Binding-site contacts:
Ligand atom N8 contacts residue ILE154 of chain 1.A at 2.7 Å (h-bond).
Ligand atom CL17 contacts residue THR80 of chain 1.A at 3.4 Å.
Ligand atom N7 contacts residue VAL26 of chain 1.A at 3.5 Å.
Ligand atom C6 contacts residue ASP48 of chain 1.A at 3.4 Å.
Ligand atom C10 contacts residue ALA28 of chain 1.A at 4.0 Å (hydrophobic).
Ligand atom C9 contacts residue PHE52 of chain 1.A at 3.6 Å (hydrophobic).
Ligand atom N7 contacts residue VAL27 of chain 1.A at 3.1 Å (h-bond).
Ligand atom C2 contacts residue ASP48 of chain 1.A at 3.7 Å.
Ligand atom C15 contacts residue ILE154 of chain 1.A at 4.1 Å (hydrophobic).
Ligand atom C10 contacts residue ASP48 of chain 1.A at 3.4 Å.
Ligand atom C11 contacts residue ILE154 of chain 1.A at 4.1 Å (hydrophobic).
Ligand atom N3 contacts residue VAL26 of chain 1.A at 3.5 Å (h-bond).
Ligand atom C9 contacts residue ASP48 of chain 1.A at 3.5 Å.
Ligand atom N5 contacts residue PHE52 of chain 1.A at 3.9 Å.
Ligand atom C15 contacts residue THR80 of chain 1.A at 4.0 Å.
Ligand atom C2 contacts residue ALA28 of chain 1.A at 3.8 Å (hydrophobic).
Ligand atom C12 contacts residue PHE52 of chain 1.A at 3.5 Å (hydrophobic).
Ligand atom C4 contacts residue VAL26 of chain 1.A at 3.8 Å (hydrophobic).
Ligand atom N8 contacts residue TYR160 of chain 1.A at 3.6 Å (h-bond).
Ligand atom N3 contacts residue VAL27 of chain 1.A at 3.4 Å.
Ligand atom N1 contacts residue ASP48 of chain 1.A at 2.7 Å (salt-bridge).
Ligand atom C4 contacts residue PHE52 of chain 1.A at 3.6 Å (hydrophobic).
Ligand atom CL17 contacts residue SER83 of chain 1.A at 4.1 Å.
Ligand atom C4 contacts residue ILE154 of chain 1.A at 3.9 Å (hydrophobic).
Ligand atom N7 contacts residue THR178 of chain 1.A at 3.8 Å.
Ligand atom N3 contacts residue PHE52 of chain 1.A at 3.8 Å.
Ligand atom C2 contacts residue VAL27 of chain 1.A at 3.7 Å (hydrophobic).
Ligand atom C9 contacts residue MET49 of chain 1.A at 3.6 Å (hydrophobic).
Ligand atom N8 contacts residue VAL26 of chain 1.A at 3.0 Å (h-bond).
Ligand atom C16 contacts residue ILE154 of chain 1.A at 3.8 Å (hydrophobic).
Ligand atom N7 contacts residue ALA28 of chain 1.A at 3.5 Å (h-bond).
Ligand atom C2 contacts residue PHE52 of chain 1.A at 4.2 Å (hydrophobic).
Ligand atom N3 contacts residue ALA28 of chain 1.A at 3.9 Å.
Ligand atom C14 contacts residue THR80 of chain 1.A at 4.0 Å.
Ligand atom N8 contacts residue PHE52 of chain 1.A at 3.6 Å.
Ligand atom N7 contacts residue ASP48 of chain 1.A at 3.1 Å (salt-bridge).
Ligand atom C2 contacts residue VAL26 of chain 1.A at 3.8 Å (hydrophobic).
Ligand atom N1 contacts residue ALA28 of chain 1.A at 3.8 Å.
Ligand atom CL17 contacts residue ILE84 of chain 1.A at 3.6 Å.
Ligand atom C13 contacts residue PHE52 of chain 1.A at 3.8 Å (hydrophobic).

The small molecule below binds the protein below.
Small molecule (SMILES): CC1(C)N=C(N)N=C(N)N1c1ccc(Cl)cc1

Sequence of chain 1.A:
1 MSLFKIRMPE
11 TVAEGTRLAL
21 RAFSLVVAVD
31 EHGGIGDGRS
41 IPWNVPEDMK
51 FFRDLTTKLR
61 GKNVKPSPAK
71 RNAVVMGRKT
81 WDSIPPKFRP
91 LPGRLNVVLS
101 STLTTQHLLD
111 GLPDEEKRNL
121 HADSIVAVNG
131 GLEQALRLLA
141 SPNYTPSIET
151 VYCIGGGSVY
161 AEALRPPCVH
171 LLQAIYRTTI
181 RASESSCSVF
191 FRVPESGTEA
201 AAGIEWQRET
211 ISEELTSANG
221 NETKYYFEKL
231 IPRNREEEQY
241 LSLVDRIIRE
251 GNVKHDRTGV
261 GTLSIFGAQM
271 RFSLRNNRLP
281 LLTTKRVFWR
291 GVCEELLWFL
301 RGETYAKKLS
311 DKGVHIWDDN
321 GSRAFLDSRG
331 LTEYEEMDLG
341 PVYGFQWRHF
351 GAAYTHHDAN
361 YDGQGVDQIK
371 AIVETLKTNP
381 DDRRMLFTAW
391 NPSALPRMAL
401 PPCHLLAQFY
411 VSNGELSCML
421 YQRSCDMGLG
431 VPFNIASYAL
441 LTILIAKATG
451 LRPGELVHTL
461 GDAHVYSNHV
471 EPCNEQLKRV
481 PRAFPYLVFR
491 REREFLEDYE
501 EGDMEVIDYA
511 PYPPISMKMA